Sequence of chain 1.A:
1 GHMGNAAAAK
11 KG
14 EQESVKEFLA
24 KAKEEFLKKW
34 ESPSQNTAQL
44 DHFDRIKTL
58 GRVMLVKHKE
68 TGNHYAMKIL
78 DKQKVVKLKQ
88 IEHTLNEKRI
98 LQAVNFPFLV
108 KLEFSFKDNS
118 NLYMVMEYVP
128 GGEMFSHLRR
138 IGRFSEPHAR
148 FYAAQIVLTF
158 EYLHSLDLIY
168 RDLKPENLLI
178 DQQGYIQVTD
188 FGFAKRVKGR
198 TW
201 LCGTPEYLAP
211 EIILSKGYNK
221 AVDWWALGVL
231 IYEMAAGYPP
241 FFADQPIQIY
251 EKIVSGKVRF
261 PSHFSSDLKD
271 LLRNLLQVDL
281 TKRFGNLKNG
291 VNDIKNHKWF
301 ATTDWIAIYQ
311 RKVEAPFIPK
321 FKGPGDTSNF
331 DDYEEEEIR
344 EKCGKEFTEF

Binding-site contacts:
Ligand atom C7 contacts residue VAL60 of chain 1.A at 4.1 Å (hydrophobic).
Ligand atom C3 contacts residue ALA73 of chain 1.A at 3.7 Å (hydrophobic).
Ligand atom O contacts residue LYS75 of chain 1.A at 4.0 Å.
Ligand atom O1 contacts residue THR186 of chain 1.A at 2.7 Å (h-bond).
Ligand atom C4 contacts residue VAL126 of chain 1.A at 3.6 Å (hydrophobic).
Ligand atom C6 contacts residue LEU176 of chain 1.A at 3.4 Å (hydrophobic).
Ligand atom O1 contacts residue MET123 of chain 1.A at 2.9 Å.
Ligand atom C1 contacts residue LEU176 of chain 1.A at 4.3 Å (hydrophobic).
Ligand atom C2 contacts residue PHE330 of chain 1.A at 4.1 Å (hydrophobic).
Ligand atom C4 contacts residue GLU124 of chain 1.A at 3.1 Å.
Ligand atom C5 contacts residue ALA73 of chain 1.A at 3.6 Å (hydrophobic).
Ligand atom C5 contacts residue LEU176 of chain 1.A at 3.5 Å (hydrophobic).
Ligand atom C4 contacts residue LEU176 of chain 1.A at 3.6 Å (hydrophobic).
Ligand atom C4 contacts residue VAL107 of chain 1.A at 4.1 Å (hydrophobic).
Ligand atom O contacts residue THR186 of chain 1.A at 3.2 Å (h-bond).
Ligand atom N contacts residue TYR125 of chain 1.A at 3.6 Å.
Ligand atom C1 contacts residue PHE330 of chain 1.A at 3.4 Å (hydrophobic).
Ligand atom C8 contacts residue VAL60 of chain 1.A at 3.9 Å (hydrophobic).
Ligand atom C3 contacts residue VAL126 of chain 1.A at 3.6 Å (hydrophobic).
Ligand atom C contacts residue VAL60 of chain 1.A at 4.0 Å (hydrophobic).
Ligand atom N contacts residue GLU124 of chain 1.A at 3.5 Å (salt-bridge).
Ligand atom C2 contacts residue ALA73 of chain 1.A at 3.8 Å (hydrophobic).
Ligand atom C5 contacts residue GLU124 of chain 1.A at 4.2 Å.
Ligand atom N contacts residue LEU176 of chain 1.A at 3.7 Å.
Ligand atom C7 contacts residue LEU176 of chain 1.A at 4.0 Å (hydrophobic).
Ligand atom C4 contacts residue TYR125 of chain 1.A at 4.2 Å (hydrophobic).
Ligand atom C contacts residue PHE330 of chain 1.A at 4.1 Å (hydrophobic).
Ligand atom C5 contacts residue MET123 of chain 1.A at 4.3 Å (hydrophobic).
Ligand atom C3 contacts residue PHE330 of chain 1.A at 3.8 Å (hydrophobic).
Ligand atom C4 contacts residue ALA73 of chain 1.A at 3.5 Å (hydrophobic).
Ligand atom C3 contacts residue LEU176 of chain 1.A at 3.7 Å (hydrophobic).
Ligand atom C9 contacts residue MET123 of chain 1.A at 4.1 Å (hydrophobic).
Ligand atom C6 contacts residue ALA73 of chain 1.A at 3.8 Å (hydrophobic).
Ligand atom C1 contacts residue LEU52 of chain 1.A at 4.0 Å (hydrophobic).
Ligand atom N contacts residue VAL126 of chain 1.A at 2.7 Å (h-bond).
Ligand atom N contacts residue ALA73 of chain 1.A at 3.6 Å.
Ligand atom C9 contacts residue THR186 of chain 1.A at 3.1 Å.
Ligand atom C2 contacts residue LEU176 of chain 1.A at 3.5 Å (hydrophobic).
Ligand atom C3 contacts residue TYR125 of chain 1.A at 3.8 Å (hydrophobic).
Ligand atom C7 contacts residue THR186 of chain 1.A at 4.2 Å.

A protein and the small-molecule ligand that binds it are described below.
Small molecule (SMILES): O=C(O)c1cccc2cnccc12